Sequence of chain 2.D:
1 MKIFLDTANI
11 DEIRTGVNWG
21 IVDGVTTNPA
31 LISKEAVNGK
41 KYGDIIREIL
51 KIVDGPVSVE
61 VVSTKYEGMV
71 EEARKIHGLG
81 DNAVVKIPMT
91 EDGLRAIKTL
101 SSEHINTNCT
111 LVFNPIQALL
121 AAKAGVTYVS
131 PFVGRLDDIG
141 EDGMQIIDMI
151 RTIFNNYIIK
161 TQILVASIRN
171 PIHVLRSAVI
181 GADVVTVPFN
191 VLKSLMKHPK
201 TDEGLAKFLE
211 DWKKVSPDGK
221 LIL

Sequence of chain 2.C:
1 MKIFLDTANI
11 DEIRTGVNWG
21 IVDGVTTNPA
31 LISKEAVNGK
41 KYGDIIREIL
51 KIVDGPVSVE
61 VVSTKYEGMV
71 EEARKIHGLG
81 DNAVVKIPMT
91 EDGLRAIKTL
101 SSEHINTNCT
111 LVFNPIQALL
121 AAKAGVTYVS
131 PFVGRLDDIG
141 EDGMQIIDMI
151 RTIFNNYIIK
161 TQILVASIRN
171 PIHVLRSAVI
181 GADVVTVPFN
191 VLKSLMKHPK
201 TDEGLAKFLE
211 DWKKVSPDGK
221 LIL

A protein and the small-molecule ligand that binds it are described below.
Small molecule (SMILES): O=C(CO)[C@@H](O)[C@H](O)[C@H](O)COP(=O)(O)O

Binding-site contacts:
Ligand atom P contacts residue SER167 of chain 2.C at 3.8 Å.
Ligand atom O3 contacts residue THR27 of chain 2.C at 3.4 Å (h-bond).
Ligand atom C5 contacts residue ASP6 of chain 2.C at 3.2 Å.
Ligand atom O6 contacts residue ASP6 of chain 2.C at 3.9 Å.
Ligand atom P contacts residue ARG135 of chain 2.C at 3.8 Å.
Ligand atom O1 contacts residue LEU164 of chain 2.C at 3.9 Å.
Ligand atom O5 contacts residue ASP6 of chain 2.C at 2.5 Å (salt-bridge).
Ligand atom C6 contacts residue PHE132 of chain 2.C at 3.6 Å (hydrophobic).
Ligand atom O4 contacts residue LYS86 of chain 2.C at 3.5 Å (salt-bridge).
Ligand atom O3 contacts residue ASP6 of chain 2.C at 2.7 Å (salt-bridge).
Ligand atom O1 contacts residue SER130 of chain 2.C at 2.7 Å (h-bond).
Ligand atom C3 contacts residue LYS86 of chain 2.C at 2.5 Å.
Ligand atom O3 contacts residue THR26 of chain 2.C at 3.6 Å (h-bond).
Ligand atom O4 contacts residue PHE132 of chain 2.C at 3.5 Å.
Ligand atom C1 contacts residue SER130 of chain 2.C at 3.4 Å.
Ligand atom C5 contacts residue ASN28 of chain 2.C at 3.8 Å.
Ligand atom C1 contacts residue THR110 of chain 2.C at 3.5 Å.
Ligand atom O1P contacts residue ARG135 of chain 2.C at 2.9 Å (salt-bridge).
Ligand atom C2 contacts residue LYS86 of chain 2.C at 1.4 Å.
Ligand atom O1 contacts residue THR26 of chain 2.C at 3.8 Å.
Ligand atom O3 contacts residue ASN28 of chain 2.C at 3.2 Å (h-bond).
Ligand atom C4 contacts residue LYS86 of chain 2.C at 3.5 Å.
Ligand atom O5 contacts residue ALA166 of chain 2.C at 3.5 Å.
Ligand atom O1 contacts residue ASN108 of chain 2.C at 3.3 Å (h-bond).
Ligand atom O2P contacts residue SER167 of chain 2.C at 2.7 Å (h-bond).
Ligand atom C3 contacts residue ASP6 of chain 2.C at 3.3 Å.
Ligand atom C4 contacts residue ASN28 of chain 2.C at 3.7 Å.
Ligand atom O5 contacts residue SER167 of chain 2.C at 3.0 Å (h-bond).
Ligand atom O1 contacts residue LYS86 of chain 2.C at 3.2 Å (salt-bridge).
Ligand atom C4 contacts residue PHE132 of chain 2.C at 3.7 Å (hydrophobic).
Ligand atom C1 contacts residue LYS86 of chain 2.C at 2.5 Å.
Ligand atom O6 contacts residue SER167 of chain 2.C at 3.4 Å.
Ligand atom O3 contacts residue LEU31 of chain 2.C at 3.9 Å.
Ligand atom O2P contacts residue ARG135 of chain 2.C at 2.8 Å (salt-bridge).
Ligand atom C6 contacts residue SER167 of chain 2.C at 3.9 Å.
Ligand atom C3 contacts residue THR26 of chain 2.C at 3.7 Å.
Ligand atom O3 contacts residue LYS86 of chain 2.C at 2.6 Å (salt-bridge).
Ligand atom O4 contacts residue ASN28 of chain 2.C at 2.8 Å (h-bond).
Ligand atom C2 contacts residue THR26 of chain 2.C at 3.9 Å.
Ligand atom C2 contacts residue THR27 of chain 2.C at 3.8 Å.